Binding-site contacts:
Ligand atom O7 contacts residue GLN100 of chain 1.F at 4.0 Å.
Ligand atom O7 contacts residue ASN122 of chain 1.F at 3.9 Å.
Ligand atom O5 contacts residue ASN122 of chain 1.F at 2.3 Å (h-bond).
Ligand atom C5 contacts residue ASN122 of chain 1.F at 3.6 Å.
Ligand atom C8 contacts residue SER120 of chain 1.F at 3.4 Å.
Ligand atom C1 contacts residue ASN122 of chain 1.F at 1.4 Å.
Ligand atom C7 contacts residue ASN122 of chain 1.F at 3.6 Å.
Ligand atom N2 contacts residue ASN122 of chain 1.F at 2.9 Å (h-bond).
Ligand atom C3 contacts residue ASN122 of chain 1.F at 3.8 Å.
Ligand atom C8 contacts residue GLN100 of chain 1.F at 4.3 Å.
Ligand atom O6 contacts residue ASN122 of chain 1.F at 4.5 Å.
Ligand atom C4 contacts residue ASN122 of chain 1.F at 4.2 Å.
Ligand atom C2 contacts residue ASN122 of chain 1.F at 2.4 Å.
Ligand atom C8 contacts residue PHE121 of chain 1.F at 4.3 Å (hydrophobic).

A protein and the small-molecule ligand that binds it are described below.
Small molecule (SMILES): CC(=O)N[C@H]1[C@H](O[C@H]2[C@H](O)[C@@H](NC(C)=O)CO[C@@H]2CO)O[C@H](CO)[C@@H](O)[C@@H]1O

Sequence of chain 1.F:
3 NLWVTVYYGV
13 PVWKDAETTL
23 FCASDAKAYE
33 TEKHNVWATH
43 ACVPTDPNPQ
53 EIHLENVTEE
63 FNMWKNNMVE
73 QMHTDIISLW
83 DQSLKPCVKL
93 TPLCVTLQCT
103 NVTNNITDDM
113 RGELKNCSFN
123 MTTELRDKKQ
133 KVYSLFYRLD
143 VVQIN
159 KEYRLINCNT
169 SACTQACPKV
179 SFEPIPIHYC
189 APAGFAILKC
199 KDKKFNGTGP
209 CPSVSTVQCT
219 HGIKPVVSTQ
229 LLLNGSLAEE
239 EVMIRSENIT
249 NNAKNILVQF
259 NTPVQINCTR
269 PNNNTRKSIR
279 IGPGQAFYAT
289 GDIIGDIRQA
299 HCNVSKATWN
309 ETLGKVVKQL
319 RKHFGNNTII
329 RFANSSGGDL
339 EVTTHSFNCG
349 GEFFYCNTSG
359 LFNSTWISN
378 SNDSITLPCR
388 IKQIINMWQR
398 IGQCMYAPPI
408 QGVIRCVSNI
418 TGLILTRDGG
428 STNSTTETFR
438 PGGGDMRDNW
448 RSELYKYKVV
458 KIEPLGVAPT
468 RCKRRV